Sequence of chain 1.D:
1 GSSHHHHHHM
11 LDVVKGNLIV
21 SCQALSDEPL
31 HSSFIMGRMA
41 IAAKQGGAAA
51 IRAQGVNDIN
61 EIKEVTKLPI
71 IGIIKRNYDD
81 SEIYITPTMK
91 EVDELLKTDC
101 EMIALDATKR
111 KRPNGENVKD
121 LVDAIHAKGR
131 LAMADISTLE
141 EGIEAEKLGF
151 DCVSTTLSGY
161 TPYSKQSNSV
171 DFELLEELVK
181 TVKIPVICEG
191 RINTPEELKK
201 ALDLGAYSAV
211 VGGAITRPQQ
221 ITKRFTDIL

Binding-site contacts:
Ligand atom O3P contacts residue GLY212 of chain 1.D at 2.8 Å (h-bond).
Ligand atom O5 contacts residue GLU189 of chain 1.D at 2.4 Å (salt-bridge).
Ligand atom C3 contacts residue LYS75 of chain 1.D at 3.1 Å.
Ligand atom C8 contacts residue TYR160 of chain 1.D at 3.3 Å (hydrophobic).
Ligand atom C2 contacts residue LYS75 of chain 1.D at 3.1 Å.
Ligand atom C6 contacts residue GLU189 of chain 1.D at 3.7 Å.
Ligand atom C6 contacts residue GLY212 of chain 1.D at 4.0 Å.
Ligand atom C7 contacts residue TYR84 of chain 1.D at 3.4 Å (hydrophobic).
Ligand atom C7 contacts residue LYS75 of chain 1.D at 3.8 Å.
Ligand atom P contacts residue ARG191 of chain 1.D at 3.9 Å.
Ligand atom O1P contacts residue ARG217 of chain 1.D at 3.8 Å.
Ligand atom O3 contacts residue LYS75 of chain 1.D at 2.9 Å (salt-bridge).
Ligand atom C1 contacts residue THR156 of chain 1.D at 3.9 Å.
Ligand atom O7 contacts residue LYS75 of chain 1.D at 3.1 Å (salt-bridge).
Ligand atom O1 contacts residue LYS75 of chain 1.D at 3.3 Å (salt-bridge).
Ligand atom O4 contacts residue ARG217 of chain 1.D at 2.8 Å (salt-bridge).
Ligand atom O1P contacts residue GLY212 of chain 1.D at 3.7 Å.
Ligand atom P contacts residue GLY212 of chain 1.D at 3.8 Å.
Ligand atom C5 contacts residue GLU189 of chain 1.D at 3.3 Å.
Ligand atom C2 contacts residue THR156 of chain 1.D at 4.0 Å.
Ligand atom O3P contacts residue GLY213 of chain 1.D at 3.7 Å.
Ligand atom O1 contacts residue GLN23 of chain 1.D at 3.2 Å (h-bond).
Ligand atom O5 contacts residue THR156 of chain 1.D at 3.6 Å.
Ligand atom O6 contacts residue GLY190 of chain 1.D at 3.9 Å.
Ligand atom N2 contacts residue THR156 of chain 1.D at 3.9 Å.
Ligand atom O1 contacts residue GLU189 of chain 1.D at 3.7 Å.
Ligand atom O1P contacts residue GLY213 of chain 1.D at 3.0 Å (h-bond).
Ligand atom O2P contacts residue ARG191 of chain 1.D at 2.8 Å (salt-bridge).
Ligand atom O3P contacts residue VAL211 of chain 1.D at 3.8 Å.
Ligand atom O1 contacts residue ARG52 of chain 1.D at 2.9 Å (salt-bridge).
Ligand atom O1 contacts residue ILE73 of chain 1.D at 3.6 Å.
Ligand atom N2 contacts residue LYS75 of chain 1.D at 3.7 Å.
Ligand atom C1 contacts residue LYS75 of chain 1.D at 2.6 Å.
Ligand atom C8 contacts residue LEU157 of chain 1.D at 3.8 Å (hydrophobic).
Ligand atom O3 contacts residue ARG217 of chain 1.D at 3.6 Å (salt-bridge).
Ligand atom C8 contacts residue TYR84 of chain 1.D at 3.4 Å (hydrophobic).
Ligand atom O7 contacts residue TYR84 of chain 1.D at 2.7 Å (h-bond).
Ligand atom C1 contacts residue ARG52 of chain 1.D at 3.7 Å.
Ligand atom P contacts residue GLY213 of chain 1.D at 3.8 Å.
Ligand atom O2P contacts residue GLY190 of chain 1.D at 3.8 Å.

This protein binds this small molecule.
Small molecule (SMILES): CC(=O)N[C@@H](C=O)[C@@H](O)[C@H](O)[C@H](O)COP(=O)([O-])[O-]